A protein and the small-molecule ligand that binds it are described below.
Small molecule (SMILES): CC(=O)N[C@H]1[C@H](O[C@H]2[C@H](O)[C@@H](NC(C)=O)CO[C@@H]2CO)O[C@H](CO)[C@@H](O[C@@H]2O[C@H](CO)[C@@H](O)[C@H](O[C@H]3O[C@H](CO)[C@@H](O)[C@H](O)[C@@H]3O)[C@@H]2O)[C@@H]1O

Sequence of chain 1.D:
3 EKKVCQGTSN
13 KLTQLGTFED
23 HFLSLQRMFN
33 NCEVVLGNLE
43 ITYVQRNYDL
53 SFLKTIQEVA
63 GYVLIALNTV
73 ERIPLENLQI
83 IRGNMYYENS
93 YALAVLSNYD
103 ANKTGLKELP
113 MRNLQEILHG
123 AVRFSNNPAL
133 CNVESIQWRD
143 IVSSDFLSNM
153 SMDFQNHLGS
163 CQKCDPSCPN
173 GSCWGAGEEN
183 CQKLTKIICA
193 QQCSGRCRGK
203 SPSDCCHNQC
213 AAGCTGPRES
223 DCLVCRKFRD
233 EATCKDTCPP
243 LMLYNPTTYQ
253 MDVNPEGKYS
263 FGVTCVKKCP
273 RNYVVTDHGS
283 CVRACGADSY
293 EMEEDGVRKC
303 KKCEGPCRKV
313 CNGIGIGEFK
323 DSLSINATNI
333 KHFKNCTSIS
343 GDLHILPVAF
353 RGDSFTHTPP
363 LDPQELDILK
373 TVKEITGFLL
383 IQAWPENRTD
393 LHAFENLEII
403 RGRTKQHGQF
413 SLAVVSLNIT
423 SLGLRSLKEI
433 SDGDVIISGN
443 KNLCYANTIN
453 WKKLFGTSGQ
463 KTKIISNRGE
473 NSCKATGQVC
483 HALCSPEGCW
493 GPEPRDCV

Binding-site contacts:
Ligand atom O2 contacts residue ASP323 of chain 1.D at 3.2 Å (salt-bridge).
Ligand atom C1 contacts residue ASN328 of chain 1.D at 1.4 Å.
Ligand atom O7 contacts residue ASN328 of chain 1.D at 3.4 Å (h-bond).
Ligand atom O3 contacts residue THR358 of chain 1.D at 4.0 Å.
Ligand atom C4 contacts residue SER324 of chain 1.D at 3.5 Å.
Ligand atom C5 contacts residue ASN328 of chain 1.D at 3.7 Å.
Ligand atom O5 contacts residue SER324 of chain 1.D at 3.6 Å.
Ligand atom C8 contacts residue GLU320 of chain 1.D at 3.8 Å.
Ligand atom O3 contacts residue ASP323 of chain 1.D at 3.6 Å.
Ligand atom C3 contacts residue ASN328 of chain 1.D at 3.8 Å.
Ligand atom C1 contacts residue ASN331 of chain 1.D at 3.5 Å.
Ligand atom C8 contacts residue THR360 of chain 1.D at 3.8 Å.
Ligand atom C6 contacts residue SER324 of chain 1.D at 4.0 Å.
Ligand atom C2 contacts residue SER324 of chain 1.D at 3.6 Å.
Ligand atom O6 contacts residue SER324 of chain 1.D at 3.0 Å (h-bond).
Ligand atom C3 contacts residue SER324 of chain 1.D at 3.9 Å.
Ligand atom N2 contacts residue ASN328 of chain 1.D at 2.8 Å (h-bond).
Ligand atom N2 contacts residue LEU325 of chain 1.D at 3.8 Å.
Ligand atom C7 contacts residue ASN328 of chain 1.D at 3.2 Å.
Ligand atom O6 contacts residue ASN331 of chain 1.D at 3.4 Å.
Ligand atom O7 contacts residue THR360 of chain 1.D at 2.2 Å (h-bond).
Ligand atom C3 contacts residue THR358 of chain 1.D at 3.7 Å.
Ligand atom O5 contacts residue ASN328 of chain 1.D at 2.5 Å (h-bond).
Ligand atom C5 contacts residue SER324 of chain 1.D at 3.9 Å.
Ligand atom O7 contacts residue ASP355 of chain 1.D at 3.6 Å (salt-bridge).
Ligand atom C5 contacts residue ASP323 of chain 1.D at 3.8 Å.
Ligand atom O4 contacts residue THR358 of chain 1.D at 3.4 Å.
Ligand atom O6 contacts residue ASP323 of chain 1.D at 3.3 Å (salt-bridge).
Ligand atom C7 contacts residue THR360 of chain 1.D at 3.2 Å.
Ligand atom C6 contacts residue ASN331 of chain 1.D at 4.1 Å.
Ligand atom C8 contacts residue ASP355 of chain 1.D at 3.3 Å.
Ligand atom C2 contacts residue ASN328 of chain 1.D at 2.5 Å.
Ligand atom C7 contacts residue ASP355 of chain 1.D at 3.8 Å.
Ligand atom C1 contacts residue THR358 of chain 1.D at 4.0 Å.
Ligand atom O7 contacts residue THR358 of chain 1.D at 3.4 Å.
Ligand atom O7 contacts residue GLU320 of chain 1.D at 3.7 Å.
Ligand atom O3 contacts residue SER324 of chain 1.D at 3.5 Å.
Ligand atom O5 contacts residue THR358 of chain 1.D at 3.6 Å.
Ligand atom C6 contacts residue ASP323 of chain 1.D at 3.6 Å.
Ligand atom O5 contacts residue ASN331 of chain 1.D at 2.9 Å (h-bond).